Sequence of chain 1.D:
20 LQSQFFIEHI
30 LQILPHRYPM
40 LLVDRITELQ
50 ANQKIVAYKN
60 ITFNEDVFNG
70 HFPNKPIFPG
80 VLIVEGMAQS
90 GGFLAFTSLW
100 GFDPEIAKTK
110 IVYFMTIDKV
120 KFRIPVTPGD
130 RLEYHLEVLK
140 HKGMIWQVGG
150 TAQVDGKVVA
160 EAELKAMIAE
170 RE

Sequence of chain 1.C:
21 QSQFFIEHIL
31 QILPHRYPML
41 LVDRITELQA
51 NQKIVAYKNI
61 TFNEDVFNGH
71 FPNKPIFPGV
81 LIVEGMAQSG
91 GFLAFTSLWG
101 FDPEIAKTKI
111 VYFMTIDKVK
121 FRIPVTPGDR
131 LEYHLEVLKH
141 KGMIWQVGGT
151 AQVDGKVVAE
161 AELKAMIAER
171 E

Binding-site contacts:
Ligand atom NAI contacts residue PRO34 of chain 1.C at 3.9 Å.
Ligand atom OAQ contacts residue ARG170 of chain 1.C at 3.8 Å.
Ligand atom CAK contacts residue ILE110 of chain 1.C at 3.7 Å (hydrophobic).
Ligand atom CAG contacts residue VAL111 of chain 1.C at 3.5 Å (hydrophobic).
Ligand atom CAA contacts residue PHE95 of chain 1.C at 3.6 Å (hydrophobic).
Ligand atom CAE contacts residue VAL111 of chain 1.C at 3.8 Å (hydrophobic).
Ligand atom BRAT contacts residue ILE76 of chain 1.D at 3.4 Å.
Ligand atom CAP contacts residue PRO34 of chain 1.C at 3.7 Å (hydrophobic).
Ligand atom CAD contacts residue PRO34 of chain 1.C at 3.6 Å (hydrophobic).
Ligand atom CAK contacts residue VAL111 of chain 1.C at 3.8 Å (hydrophobic).
Ligand atom OAQ contacts residue PRO34 of chain 1.C at 2.7 Å.
Ligand atom BRAR contacts residue ARG170 of chain 1.C at 3.7 Å.
Ligand atom CAN contacts residue PHE71 of chain 1.D at 3.8 Å (hydrophobic).
Ligand atom CAE contacts residue LYS109 of chain 1.C at 3.5 Å.
Ligand atom OAU contacts residue HIS35 of chain 1.C at 3.8 Å.
Ligand atom OAU contacts residue LEU33 of chain 1.C at 3.2 Å.
Ligand atom CAA contacts residue LYS109 of chain 1.C at 3.9 Å.
Ligand atom OAS contacts residue ILE76 of chain 1.D at 3.6 Å.
Ligand atom CAF contacts residue ALA106 of chain 1.C at 3.7 Å (hydrophobic).
Ligand atom NAI contacts residue VAL111 of chain 1.C at 3.0 Å (h-bond).
Ligand atom CAC contacts residue LEU33 of chain 1.C at 3.6 Å (hydrophobic).
Ligand atom OAU contacts residue VAL111 of chain 1.C at 3.9 Å.
Ligand atom CAM contacts residue PHE71 of chain 1.D at 3.8 Å (hydrophobic).
Ligand atom CAD contacts residue VAL111 of chain 1.C at 3.6 Å (hydrophobic).
Ligand atom CAF contacts residue LYS109 of chain 1.C at 2.9 Å.
Ligand atom NAB contacts residue PHE95 of chain 1.C at 3.6 Å.
Ligand atom CAJ contacts residue VAL111 of chain 1.C at 3.1 Å (hydrophobic).
Ligand atom CAC contacts residue VAL111 of chain 1.C at 3.9 Å (hydrophobic).
Ligand atom CAE contacts residue PRO34 of chain 1.C at 3.7 Å (hydrophobic).
Ligand atom CAK contacts residue PHE71 of chain 1.D at 3.9 Å (hydrophobic).
Ligand atom CAA contacts residue ALA106 of chain 1.C at 3.6 Å (hydrophobic).
Ligand atom CAC contacts residue ILE32 of chain 1.C at 3.8 Å (hydrophobic).
Ligand atom CAG contacts residue PRO34 of chain 1.C at 3.8 Å (hydrophobic).
Ligand atom OAS contacts residue LYS74 of chain 1.D at 3.3 Å.
Ligand atom CAL contacts residue ILE110 of chain 1.C at 3.3 Å (hydrophobic).
Ligand atom NAB contacts residue ILE32 of chain 1.C at 3.4 Å (h-bond).
Ligand atom CAM contacts residue ILE110 of chain 1.C at 3.6 Å (hydrophobic).
Ligand atom NAH contacts residue HIS35 of chain 1.C at 3.7 Å.
Ligand atom NAH contacts residue VAL111 of chain 1.C at 3.4 Å.
Ligand atom CAA contacts residue ILE32 of chain 1.C at 3.6 Å (hydrophobic).

A protein and the small-molecule ligand that binds it are described below.
Small molecule (SMILES): O=C(N/N=C/c1cc(Br)c(O)c(Br)c1O)c1cccnc1